Sequence of chain 1.C:
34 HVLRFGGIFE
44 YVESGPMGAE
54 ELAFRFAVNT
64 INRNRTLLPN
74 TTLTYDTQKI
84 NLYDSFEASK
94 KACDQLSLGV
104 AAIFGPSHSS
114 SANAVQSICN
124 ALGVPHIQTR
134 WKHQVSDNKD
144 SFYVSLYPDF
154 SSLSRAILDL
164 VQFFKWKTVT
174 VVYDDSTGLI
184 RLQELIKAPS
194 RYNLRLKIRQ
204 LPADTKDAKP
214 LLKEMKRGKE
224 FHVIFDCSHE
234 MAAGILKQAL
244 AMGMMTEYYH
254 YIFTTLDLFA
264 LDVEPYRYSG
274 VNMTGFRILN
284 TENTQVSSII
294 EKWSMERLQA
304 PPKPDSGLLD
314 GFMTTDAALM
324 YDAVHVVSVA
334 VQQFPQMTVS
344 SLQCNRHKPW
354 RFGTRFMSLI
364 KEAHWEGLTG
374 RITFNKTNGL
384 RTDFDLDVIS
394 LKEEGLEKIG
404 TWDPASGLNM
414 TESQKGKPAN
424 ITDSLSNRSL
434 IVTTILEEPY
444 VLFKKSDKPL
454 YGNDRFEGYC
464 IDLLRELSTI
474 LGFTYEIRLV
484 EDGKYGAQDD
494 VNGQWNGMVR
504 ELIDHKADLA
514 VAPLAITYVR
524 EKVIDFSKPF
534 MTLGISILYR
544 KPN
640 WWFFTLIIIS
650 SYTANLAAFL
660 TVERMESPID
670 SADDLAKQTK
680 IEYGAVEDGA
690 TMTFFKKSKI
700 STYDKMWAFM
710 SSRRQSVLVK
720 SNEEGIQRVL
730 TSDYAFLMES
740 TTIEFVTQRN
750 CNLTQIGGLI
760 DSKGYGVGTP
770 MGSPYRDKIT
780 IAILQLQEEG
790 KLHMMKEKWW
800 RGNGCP

Binding-site contacts:
Ligand atom O7 contacts residue ASN412 of chain 1.C at 4.3 Å.
Ligand atom C2 contacts residue ASN412 of chain 1.C at 2.4 Å.
Ligand atom C3 contacts residue ASN412 of chain 1.C at 3.7 Å.
Ligand atom N2 contacts residue ASN412 of chain 1.C at 3.2 Å (h-bond).
Ligand atom O5 contacts residue ASN412 of chain 1.C at 2.5 Å (h-bond).
Ligand atom C4 contacts residue ASN412 of chain 1.C at 3.9 Å.
Ligand atom C1 contacts residue ASN412 of chain 1.C at 1.4 Å.
Ligand atom C7 contacts residue ASN412 of chain 1.C at 4.0 Å.
Ligand atom C6 contacts residue ASN412 of chain 1.C at 3.6 Å.
Ligand atom C5 contacts residue ASN412 of chain 1.C at 3.5 Å.

A small-molecule ligand and the protein it binds are described below.
Small molecule (SMILES): CC(=O)N[C@H]1[C@H](O[C@H]2[C@H](O)[C@@H](NC(C)=O)CO[C@@H]2CO)O[C@H](CO)[C@@H](O[C@@H]2O[C@H](CO)[C@@H](O)[C@H](O)[C@@H]2O)[C@@H]1O